The protein below binds the small molecule below.
Small molecule (SMILES): COc1ccc(CN2CCc3c(c(C(=O)NCc4cccc5ccccc45)nn3CCN)C2)c2ccccc12

Binding-site contacts:
Ligand atom NBM contacts residue PHE20 of chain 1.A at 3.9 Å.
Ligand atom CAP contacts residue THR29 of chain 1.A at 3.3 Å.
Ligand atom CAM contacts residue LEU43 of chain 1.A at 4.0 Å (hydrophobic).
Ligand atom CBD contacts residue PHE20 of chain 1.A at 3.7 Å (hydrophobic).
Ligand atom CAS contacts residue VAL26 of chain 1.A at 3.8 Å (hydrophobic).
Ligand atom CBB contacts residue LYS41 of chain 1.A at 3.9 Å.
Ligand atom CAF contacts residue ARG25 of chain 1.A at 3.7 Å.
Ligand atom CAL contacts residue LYS41 of chain 1.A at 3.6 Å.
Ligand atom CBH contacts residue LYS41 of chain 1.A at 3.6 Å.
Ligand atom OAB contacts residue PHE37 of chain 1.A at 3.6 Å.
Ligand atom CAK contacts residue PHE37 of chain 1.A at 3.9 Å (hydrophobic).
Ligand atom CAH contacts residue ALA17 of chain 1.A at 3.7 Å (hydrophobic).
Ligand atom CAA contacts residue PHE20 of chain 1.A at 3.8 Å (hydrophobic).
Ligand atom CAG contacts residue THR29 of chain 1.A at 3.3 Å.
Ligand atom CAT contacts residue GLU19 of chain 1.A at 3.6 Å.
Ligand atom CAM contacts residue ALA17 of chain 1.A at 3.9 Å (hydrophobic).
Ligand atom CAD contacts residue LYS41 of chain 1.A at 3.9 Å.
Ligand atom CBI contacts residue ASN16 of chain 1.A at 3.5 Å.
Ligand atom CBH contacts residue ASN16 of chain 1.A at 3.4 Å.
Ligand atom CAH contacts residue ASN16 of chain 1.A at 3.7 Å.
Ligand atom CAA contacts residue SER33 of chain 1.A at 3.9 Å.
Ligand atom CBF contacts residue PHE20 of chain 1.A at 3.8 Å (hydrophobic).
Ligand atom CAM contacts residue LYS41 of chain 1.A at 3.7 Å.
Ligand atom CBG contacts residue PHE20 of chain 1.A at 3.9 Å (hydrophobic).
Ligand atom CAK contacts residue PHE20 of chain 1.A at 3.4 Å (hydrophobic).
Ligand atom CBB contacts residue ASN16 of chain 1.A at 3.8 Å.
Ligand atom OAZ contacts residue PHE20 of chain 1.A at 3.9 Å.
Ligand atom CAH contacts residue LEU38 of chain 1.A at 3.6 Å (hydrophobic).
Ligand atom CAW contacts residue PHE20 of chain 1.A at 4.0 Å (hydrophobic).
Ligand atom CAI contacts residue ASN16 of chain 1.A at 3.7 Å.
Ligand atom CAA contacts residue PHE37 of chain 1.A at 3.5 Å (hydrophobic).
Ligand atom CAM contacts residue ASN16 of chain 1.A at 3.7 Å.
Ligand atom CAG contacts residue ARG25 of chain 1.A at 3.9 Å.
Ligand atom CAN contacts residue LYS41 of chain 1.A at 3.7 Å.
Ligand atom CBI contacts residue LYS41 of chain 1.A at 3.6 Å.
Ligand atom CAL contacts residue ASN16 of chain 1.A at 4.0 Å.
Ligand atom CAT contacts residue PHE20 of chain 1.A at 3.9 Å (hydrophobic).
Ligand atom CAN contacts residue ASN16 of chain 1.A at 3.9 Å.
Ligand atom CAJ contacts residue PHE20 of chain 1.A at 3.7 Å (hydrophobic).
Ligand atom CAR contacts residue ARG25 of chain 1.A at 4.0 Å.

Sequence of chain 1.A:
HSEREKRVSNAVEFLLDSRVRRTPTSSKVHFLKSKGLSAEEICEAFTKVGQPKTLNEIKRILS